The small molecule below binds the protein below.
Small molecule (SMILES): O=C(c1ccc(F)c(O)c1)c1cccc(-c2ccc(O)c(O)c2)n1

Sequence of chain 2.A:
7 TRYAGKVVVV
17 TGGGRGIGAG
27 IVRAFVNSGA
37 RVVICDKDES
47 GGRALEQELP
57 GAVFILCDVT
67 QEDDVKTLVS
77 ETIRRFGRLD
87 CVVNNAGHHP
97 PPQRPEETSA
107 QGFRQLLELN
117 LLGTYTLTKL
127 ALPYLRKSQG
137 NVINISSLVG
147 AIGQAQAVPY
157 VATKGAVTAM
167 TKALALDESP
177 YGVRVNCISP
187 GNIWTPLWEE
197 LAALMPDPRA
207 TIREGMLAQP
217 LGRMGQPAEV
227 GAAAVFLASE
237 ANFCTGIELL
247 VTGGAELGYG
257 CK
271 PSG

Sequence of chain 3.A:
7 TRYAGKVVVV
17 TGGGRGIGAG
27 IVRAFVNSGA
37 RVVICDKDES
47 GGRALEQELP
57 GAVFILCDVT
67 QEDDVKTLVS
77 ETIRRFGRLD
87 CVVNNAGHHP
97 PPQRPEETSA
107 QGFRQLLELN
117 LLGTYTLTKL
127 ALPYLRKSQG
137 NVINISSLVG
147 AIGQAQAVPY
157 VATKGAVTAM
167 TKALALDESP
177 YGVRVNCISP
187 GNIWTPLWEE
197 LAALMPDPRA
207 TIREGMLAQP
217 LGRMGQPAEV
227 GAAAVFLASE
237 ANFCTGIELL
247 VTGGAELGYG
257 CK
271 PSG

Binding-site contacts:
Ligand atom O contacts residue ALA151 of chain 3.A at 3.1 Å (h-bond).
Ligand atom C13 contacts residue NAD1 of chain 3.B at 3.4 Å.
Ligand atom C13 contacts residue SER143 of chain 3.A at 3.7 Å.
Ligand atom C8 contacts residue LEU197 of chain 3.A at 3.6 Å (hydrophobic).
Ligand atom C7 contacts residue TRP194 of chain 3.A at 3.4 Å (hydrophobic).
Ligand atom O1 contacts residue HIS95 of chain 3.A at 3.5 Å.
Ligand atom C9 contacts residue HIS95 of chain 3.A at 3.7 Å.
Ligand atom C17 contacts residue ALA151 of chain 3.A at 3.7 Å (hydrophobic).
Ligand atom O2 contacts residue NAD1 of chain 3.B at 2.9 Å.
Ligand atom C6 contacts residue LEU197 of chain 3.A at 3.8 Å (hydrophobic).
Ligand atom C16 contacts residue HIS95 of chain 3.A at 3.7 Å.
Ligand atom O3 contacts residue ALA153 of chain 3.A at 3.7 Å.
Ligand atom C14 contacts residue TYR156 of chain 3.A at 3.4 Å (hydrophobic).
Ligand atom F contacts residue NAD1 of chain 3.B at 3.7 Å.
Ligand atom O3 contacts residue ALA151 of chain 3.A at 2.8 Å (h-bond).
Ligand atom C15 contacts residue TYR156 of chain 3.A at 3.5 Å (hydrophobic).
Ligand atom C15 contacts residue HIS95 of chain 3.A at 3.5 Å.
Ligand atom O3 contacts residue GLN150 of chain 3.A at 3.7 Å.
Ligand atom F contacts residue PRO186 of chain 3.A at 3.7 Å.
Ligand atom O1 contacts residue LEU197 of chain 3.A at 3.7 Å.
Ligand atom O2 contacts residue SER143 of chain 3.A at 2.6 Å (h-bond).
Ligand atom O2 contacts residue TYR156 of chain 3.A at 2.4 Å (h-bond).
Ligand atom O1 contacts residue LEU193 of chain 3.A at 3.8 Å.
Ligand atom C12 contacts residue TYR255 of chain 2.A at 3.6 Å (hydrophobic).
Ligand atom F contacts residue SER143 of chain 3.A at 2.9 Å.
Ligand atom C contacts residue PRO98 of chain 3.A at 3.7 Å (hydrophobic).
Ligand atom C6 contacts residue TRP194 of chain 3.A at 3.3 Å (hydrophobic).
Ligand atom O3 contacts residue GLN152 of chain 3.A at 3.4 Å (h-bond).
Ligand atom C15 contacts residue NAD1 of chain 3.B at 3.7 Å.
Ligand atom C13 contacts residue TYR255 of chain 2.A at 3.7 Å (hydrophobic).
Ligand atom O3 contacts residue HIS95 of chain 3.A at 3.6 Å.
Ligand atom C7 contacts residue LEU197 of chain 3.A at 3.6 Å (hydrophobic).
Ligand atom C16 contacts residue GLN150 of chain 3.A at 3.5 Å.
Ligand atom F contacts residue TYR255 of chain 2.A at 2.9 Å.
Ligand atom C12 contacts residue ASN188 of chain 3.A at 3.4 Å.
Ligand atom C14 contacts residue SER143 of chain 3.A at 3.5 Å.
Ligand atom O contacts residue GLN152 of chain 3.A at 3.7 Å.
Ligand atom F contacts residue VAL145 of chain 3.A at 3.5 Å.
Ligand atom C11 contacts residue ASN188 of chain 3.A at 3.5 Å.
Ligand atom C14 contacts residue NAD1 of chain 3.B at 3.2 Å.